Sequence of chain 1.B:
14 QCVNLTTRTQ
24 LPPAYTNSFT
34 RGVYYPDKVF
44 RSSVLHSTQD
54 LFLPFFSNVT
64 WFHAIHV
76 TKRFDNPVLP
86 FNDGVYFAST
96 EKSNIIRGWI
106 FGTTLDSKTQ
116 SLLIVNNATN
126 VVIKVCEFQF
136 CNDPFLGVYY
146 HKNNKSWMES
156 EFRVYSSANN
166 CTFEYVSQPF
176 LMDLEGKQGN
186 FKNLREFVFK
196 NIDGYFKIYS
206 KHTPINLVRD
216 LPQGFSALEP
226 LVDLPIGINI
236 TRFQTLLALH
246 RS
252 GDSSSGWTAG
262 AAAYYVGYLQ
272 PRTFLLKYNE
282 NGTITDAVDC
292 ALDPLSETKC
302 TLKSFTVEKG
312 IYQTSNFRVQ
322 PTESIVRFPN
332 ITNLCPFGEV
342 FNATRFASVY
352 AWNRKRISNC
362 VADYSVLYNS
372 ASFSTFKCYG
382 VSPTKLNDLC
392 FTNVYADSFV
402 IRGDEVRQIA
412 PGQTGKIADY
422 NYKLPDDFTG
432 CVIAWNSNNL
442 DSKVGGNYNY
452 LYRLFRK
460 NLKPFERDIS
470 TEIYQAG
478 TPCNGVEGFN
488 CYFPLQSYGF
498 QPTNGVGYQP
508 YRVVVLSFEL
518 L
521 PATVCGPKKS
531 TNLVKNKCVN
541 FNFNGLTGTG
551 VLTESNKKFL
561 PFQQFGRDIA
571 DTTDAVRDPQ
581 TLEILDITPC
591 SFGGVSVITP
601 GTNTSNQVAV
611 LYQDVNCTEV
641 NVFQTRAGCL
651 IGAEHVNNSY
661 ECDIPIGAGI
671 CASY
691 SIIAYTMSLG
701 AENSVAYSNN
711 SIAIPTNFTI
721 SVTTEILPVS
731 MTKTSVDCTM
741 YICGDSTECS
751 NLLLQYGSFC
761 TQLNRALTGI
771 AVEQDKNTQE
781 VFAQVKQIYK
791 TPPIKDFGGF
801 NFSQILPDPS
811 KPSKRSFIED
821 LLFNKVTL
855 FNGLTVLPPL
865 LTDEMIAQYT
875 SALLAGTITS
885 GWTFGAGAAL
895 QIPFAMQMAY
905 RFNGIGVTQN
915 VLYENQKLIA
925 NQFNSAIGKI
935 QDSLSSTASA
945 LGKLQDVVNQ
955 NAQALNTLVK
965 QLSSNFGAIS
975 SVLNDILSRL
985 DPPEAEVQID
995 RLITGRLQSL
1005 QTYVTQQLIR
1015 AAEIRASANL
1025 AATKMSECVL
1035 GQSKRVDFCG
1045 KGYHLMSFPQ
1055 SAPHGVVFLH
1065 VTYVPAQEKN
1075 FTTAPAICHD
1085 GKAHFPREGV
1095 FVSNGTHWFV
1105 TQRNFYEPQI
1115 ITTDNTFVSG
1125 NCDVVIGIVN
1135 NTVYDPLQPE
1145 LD

Binding-site contacts:
Ligand atom C1 contacts residue ASN657 of chain 1.B at 1.4 Å.
Ligand atom C5 contacts residue ASN657 of chain 1.B at 3.7 Å.
Ligand atom O7 contacts residue ASN657 of chain 1.B at 3.4 Å (h-bond).
Ligand atom C7 contacts residue ASN657 of chain 1.B at 3.3 Å.
Ligand atom O5 contacts residue ASN657 of chain 1.B at 2.4 Å (h-bond).
Ligand atom C3 contacts residue ASN657 of chain 1.B at 3.8 Å.
Ligand atom C2 contacts residue ASN657 of chain 1.B at 2.5 Å.
Ligand atom C4 contacts residue ASN657 of chain 1.B at 4.2 Å.
Ligand atom N2 contacts residue ASN657 of chain 1.B at 2.9 Å (h-bond).
Ligand atom C8 contacts residue ASN657 of chain 1.B at 4.5 Å.

A small-molecule ligand and the protein it binds are described below.
Small molecule (SMILES): CC(=O)N[C@@H]1[C@@H](O)[C@H](O)[C@@H](CO)O[C@H]1O